Sequence of chain 1.B:
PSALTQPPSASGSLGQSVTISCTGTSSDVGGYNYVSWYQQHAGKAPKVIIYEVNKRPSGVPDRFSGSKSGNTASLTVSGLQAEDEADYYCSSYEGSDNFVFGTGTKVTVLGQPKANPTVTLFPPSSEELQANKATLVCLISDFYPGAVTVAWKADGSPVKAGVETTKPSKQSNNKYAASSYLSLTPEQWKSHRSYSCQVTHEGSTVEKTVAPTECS

The small molecule below binds the protein below.
Small molecule (SMILES): CC(=O)N[C@@H](CCC(N)=O)C(=O)N[C@H](Cc1ccccc1)C(=O)N[C@@H](CC1=NC=NC1)C(=O)N1CCC[C@@H]1C(=O)NCCC(=O)O

Binding-site contacts:
Ligand atom O contacts residue TYR34 of chain 1.A at 3.5 Å (h-bond).
Ligand atom CH3 contacts residue TYR38 of chain 1.B at 3.0 Å (hydrophobic).
Ligand atom CA contacts residue TYR38 of chain 1.A at 3.4 Å (hydrophobic).
Ligand atom CD contacts residue PHE99 of chain 1.A at 3.5 Å (hydrophobic).
Ligand atom CD2 contacts residue PHE99 of chain 1.A at 3.5 Å (hydrophobic).
Ligand atom CD2 contacts residue SER36 of chain 1.A at 2.9 Å.
Ligand atom CB contacts residue SER36 of chain 1.A at 3.0 Å.
Ligand atom NE2 contacts residue SER36 of chain 1.A at 2.6 Å (h-bond).
Ligand atom O contacts residue PHE99 of chain 1.A at 3.6 Å.
Ligand atom CD contacts residue TYR34 of chain 1.B at 2.9 Å (hydrophobic).
Ligand atom CH3 contacts residue SER91 of chain 1.B at 3.4 Å.
Ligand atom C contacts residue TYR38 of chain 1.A at 3.3 Å (hydrophobic).
Ligand atom O contacts residue PHE99 of chain 1.A at 2.9 Å.
Ligand atom C contacts residue TYR34 of chain 1.B at 3.5 Å (hydrophobic).
Ligand atom CG contacts residue TYR38 of chain 1.A at 2.7 Å (hydrophobic).
Ligand atom ND1 contacts residue TYR34 of chain 1.A at 2.9 Å.
Ligand atom CE1 contacts residue PHE99 of chain 1.A at 3.3 Å (hydrophobic).
Ligand atom N contacts residue TYR34 of chain 1.B at 3.3 Å (h-bond).
Ligand atom CE2 contacts residue VAL48 of chain 1.B at 3.4 Å (hydrophobic).
Ligand atom CA contacts residue TYR34 of chain 1.B at 2.8 Å (hydrophobic).
Ligand atom O contacts residue TYR34 of chain 1.A at 3.5 Å.
Ligand atom CH3 contacts residue PHE101 of chain 1.B at 3.4 Å (hydrophobic).
Ligand atom CZ contacts residue PHE99 of chain 1.A at 3.3 Å (hydrophobic).
Ligand atom OE1 contacts residue PHE99 of chain 1.A at 3.0 Å.
Ligand atom N contacts residue TYR34 of chain 1.B at 2.6 Å (h-bond).
Ligand atom O contacts residue SER91 of chain 1.B at 3.5 Å (h-bond).
Ligand atom N contacts residue TYR38 of chain 1.A at 2.5 Å (h-bond).
Ligand atom CB contacts residue TYR38 of chain 1.A at 3.1 Å (hydrophobic).
Ligand atom C contacts residue TYR34 of chain 1.B at 3.5 Å (hydrophobic).
Ligand atom CE2 contacts residue PHE99 of chain 1.A at 3.2 Å (hydrophobic).
Ligand atom CE1 contacts residue PHE99 of chain 1.A at 3.5 Å (hydrophobic).
Ligand atom CE1 contacts residue TYR51 of chain 1.B at 3.4 Å (hydrophobic).
Ligand atom NE2 contacts residue PHE99 of chain 1.A at 3.3 Å.
Ligand atom CE1 contacts residue TYR34 of chain 1.A at 3.4 Å (hydrophobic).
Ligand atom CH3 contacts residue TYR38 of chain 1.A at 3.2 Å (hydrophobic).
Ligand atom CA contacts residue TYR34 of chain 1.B at 3.5 Å (hydrophobic).
Ligand atom C contacts residue TYR38 of chain 1.B at 3.5 Å (hydrophobic).
Ligand atom CZ contacts residue TYR51 of chain 1.B at 3.2 Å (hydrophobic).
Ligand atom CG contacts residue TYR34 of chain 1.A at 3.5 Å (hydrophobic).
Ligand atom ND1 contacts residue PHE99 of chain 1.A at 3.3 Å.

Sequence of chain 1.A:
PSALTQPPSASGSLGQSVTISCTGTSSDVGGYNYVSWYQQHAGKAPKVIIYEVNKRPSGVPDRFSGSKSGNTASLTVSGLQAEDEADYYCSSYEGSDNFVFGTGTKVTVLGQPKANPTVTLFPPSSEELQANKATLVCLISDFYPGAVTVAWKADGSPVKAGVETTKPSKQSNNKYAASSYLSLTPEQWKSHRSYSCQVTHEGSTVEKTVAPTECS